A protein and the small-molecule ligand that binds it are described below.
Small molecule (SMILES): Nc1ccn([C@H]2C[C@H](O[P](=O)(O)OC[C@H]3O[C@@H](n4cnc5c(=O)nc(N)[nH]c54)C[C@@H]3O)[C@@H](CO[P](=O)(O)O[C@H]3C[C@H](n4ccc(N)nc4=O)O[C@@H]3CO[P](=O)(O)O[C@H]3C[C@H](n4cnc5c(=O)nc(N)[nH]c54)O[C@@H]3COP(=O)(O)O)O2)c(=O)n1

Binding-site contacts:
Ligand atom P contacts residue TYR35 of chain 1.N at 3.6 Å.
Ligand atom P contacts residue LYS68 of chain 1.N at 3.4 Å.
Ligand atom N1 contacts residue TRP30 of chain 1.N at 3.7 Å.
Ligand atom N2 contacts residue LEU33 of chain 1.N at 3.6 Å.
Ligand atom O5' contacts residue TYR35 of chain 1.N at 3.8 Å.
Ligand atom O3' contacts residue ILE61 of chain 1.N at 3.7 Å.
Ligand atom OP1 contacts residue PRO59 of chain 1.N at 3.4 Å.
Ligand atom C4 contacts residue ARG31 of chain 1.N at 3.9 Å.
Ligand atom N3 contacts residue TRP30 of chain 1.N at 3.6 Å (h-bond).
Ligand atom OP1 contacts residue LYS68 of chain 1.N at 3.4 Å (salt-bridge).
Ligand atom C3' contacts residue GLY60 of chain 1.N at 3.7 Å.
Ligand atom C4' contacts residue TYR35 of chain 1.N at 3.5 Å (hydrophobic).
Ligand atom P contacts residue ARG64 of chain 1.N at 3.8 Å.
Ligand atom N3 contacts residue GLY34 of chain 1.N at 3.3 Å.
Ligand atom O4' contacts residue TYR35 of chain 1.N at 3.7 Å.
Ligand atom O4' contacts residue ARG31 of chain 1.N at 3.6 Å.
Ligand atom C5' contacts residue ARG31 of chain 1.N at 3.8 Å.
Ligand atom OP1 contacts residue TYR23 of chain 1.N at 3.2 Å (h-bond).
Ligand atom C2 contacts residue TRP30 of chain 1.N at 3.5 Å (hydrophobic).
Ligand atom OP1 contacts residue GLY62 of chain 1.N at 2.8 Å (h-bond).
Ligand atom O5' contacts residue LYS68 of chain 1.N at 3.6 Å.
Ligand atom O3' contacts residue MET65 of chain 1.N at 3.7 Å.
Ligand atom C5' contacts residue GLY60 of chain 1.N at 3.1 Å.
Ligand atom O6 contacts residue TRP30 of chain 1.N at 3.5 Å.
Ligand atom OP3 contacts residue LYS68 of chain 1.N at 2.7 Å (salt-bridge).
Ligand atom C4' contacts residue GLY60 of chain 1.N at 3.1 Å.
Ligand atom OP1 contacts residue ARG64 of chain 1.N at 3.8 Å.
Ligand atom OP2 contacts residue ARG31 of chain 1.N at 3.1 Å (salt-bridge).
Ligand atom OP3 contacts residue ARG64 of chain 1.N at 3.5 Å (salt-bridge).
Ligand atom OP1 contacts residue MET65 of chain 1.N at 3.0 Å (h-bond).
Ligand atom OP1 contacts residue GLY60 of chain 1.N at 2.6 Å (h-bond).
Ligand atom C8 contacts residue ARG31 of chain 1.N at 3.9 Å.
Ligand atom P contacts residue GLY60 of chain 1.N at 3.5 Å.
Ligand atom C6 contacts residue TRP30 of chain 1.N at 3.7 Å (hydrophobic).
Ligand atom OP1 contacts residue TYR35 of chain 1.N at 2.4 Å (h-bond).
Ligand atom C4 contacts residue TRP30 of chain 1.N at 3.8 Å (hydrophobic).
Ligand atom OP2 contacts residue ARG64 of chain 1.N at 3.4 Å.
Ligand atom OP1 contacts residue ILE61 of chain 1.N at 3.9 Å.
Ligand atom C5' contacts residue TYR35 of chain 1.N at 3.4 Å (hydrophobic).
Ligand atom O3' contacts residue GLY60 of chain 1.N at 3.1 Å.

Sequence of chain 1.N:
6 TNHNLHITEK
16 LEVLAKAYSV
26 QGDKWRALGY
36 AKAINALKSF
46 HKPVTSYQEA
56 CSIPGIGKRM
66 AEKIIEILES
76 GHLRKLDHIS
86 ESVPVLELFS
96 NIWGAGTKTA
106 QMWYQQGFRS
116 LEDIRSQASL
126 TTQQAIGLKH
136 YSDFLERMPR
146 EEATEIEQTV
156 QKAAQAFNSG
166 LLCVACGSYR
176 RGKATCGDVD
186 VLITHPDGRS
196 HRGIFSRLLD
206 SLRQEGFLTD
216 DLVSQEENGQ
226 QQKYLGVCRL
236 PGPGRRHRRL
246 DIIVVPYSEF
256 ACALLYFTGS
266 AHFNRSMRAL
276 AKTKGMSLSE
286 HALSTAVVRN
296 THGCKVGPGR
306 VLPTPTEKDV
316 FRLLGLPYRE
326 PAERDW